Binding-site contacts:
Ligand atom C5 contacts residue ASN44 of chain 1.C at 3.7 Å.
Ligand atom O7 contacts residue ASN44 of chain 1.C at 3.4 Å (h-bond).
Ligand atom C7 contacts residue PRO213 of chain 1.C at 4.0 Å (hydrophobic).
Ligand atom C1 contacts residue ASN44 of chain 1.C at 1.4 Å.
Ligand atom C6 contacts residue ARG21 of chain 1.C at 4.5 Å.
Ligand atom C7 contacts residue ASN44 of chain 1.C at 3.5 Å.
Ligand atom O7 contacts residue PRO213 of chain 1.C at 4.3 Å.
Ligand atom C2 contacts residue ASN44 of chain 1.C at 2.5 Å.
Ligand atom N2 contacts residue ASN44 of chain 1.C at 2.9 Å (h-bond).
Ligand atom N2 contacts residue PRO213 of chain 1.C at 4.1 Å.
Ligand atom C4 contacts residue ASN44 of chain 1.C at 4.2 Å.
Ligand atom C8 contacts residue PRO213 of chain 1.C at 4.1 Å (hydrophobic).
Ligand atom C3 contacts residue ASN44 of chain 1.C at 3.8 Å.
Ligand atom O5 contacts residue ASN44 of chain 1.C at 2.4 Å (h-bond).

A protein and the small-molecule ligand that binds it are described below.
Small molecule (SMILES): CC(=O)N[C@H]1CO[C@H](CO)[C@@H](O)[C@@H]1O[C@@H]1O[C@@H](C)[C@@H](O)[C@@H](O)[C@@H]1O

Sequence of chain 1.C:
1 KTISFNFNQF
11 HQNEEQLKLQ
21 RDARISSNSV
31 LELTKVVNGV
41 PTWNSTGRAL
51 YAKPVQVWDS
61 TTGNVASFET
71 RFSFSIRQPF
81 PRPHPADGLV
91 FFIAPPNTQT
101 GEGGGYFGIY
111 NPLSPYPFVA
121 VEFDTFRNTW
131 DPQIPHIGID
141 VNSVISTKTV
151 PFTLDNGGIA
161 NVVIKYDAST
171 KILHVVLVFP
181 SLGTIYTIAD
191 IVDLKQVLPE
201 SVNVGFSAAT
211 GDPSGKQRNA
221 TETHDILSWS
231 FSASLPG